This protein binds this small molecule.
Small molecule (SMILES): CC(=O)N[C@H]1[C@H](O[C@H]2[C@H](O)[C@@H](NC(C)=O)CO[C@@H]2CO)O[C@H](CO)[C@@H](O)[C@@H]1O

Sequence of chain 1.C:
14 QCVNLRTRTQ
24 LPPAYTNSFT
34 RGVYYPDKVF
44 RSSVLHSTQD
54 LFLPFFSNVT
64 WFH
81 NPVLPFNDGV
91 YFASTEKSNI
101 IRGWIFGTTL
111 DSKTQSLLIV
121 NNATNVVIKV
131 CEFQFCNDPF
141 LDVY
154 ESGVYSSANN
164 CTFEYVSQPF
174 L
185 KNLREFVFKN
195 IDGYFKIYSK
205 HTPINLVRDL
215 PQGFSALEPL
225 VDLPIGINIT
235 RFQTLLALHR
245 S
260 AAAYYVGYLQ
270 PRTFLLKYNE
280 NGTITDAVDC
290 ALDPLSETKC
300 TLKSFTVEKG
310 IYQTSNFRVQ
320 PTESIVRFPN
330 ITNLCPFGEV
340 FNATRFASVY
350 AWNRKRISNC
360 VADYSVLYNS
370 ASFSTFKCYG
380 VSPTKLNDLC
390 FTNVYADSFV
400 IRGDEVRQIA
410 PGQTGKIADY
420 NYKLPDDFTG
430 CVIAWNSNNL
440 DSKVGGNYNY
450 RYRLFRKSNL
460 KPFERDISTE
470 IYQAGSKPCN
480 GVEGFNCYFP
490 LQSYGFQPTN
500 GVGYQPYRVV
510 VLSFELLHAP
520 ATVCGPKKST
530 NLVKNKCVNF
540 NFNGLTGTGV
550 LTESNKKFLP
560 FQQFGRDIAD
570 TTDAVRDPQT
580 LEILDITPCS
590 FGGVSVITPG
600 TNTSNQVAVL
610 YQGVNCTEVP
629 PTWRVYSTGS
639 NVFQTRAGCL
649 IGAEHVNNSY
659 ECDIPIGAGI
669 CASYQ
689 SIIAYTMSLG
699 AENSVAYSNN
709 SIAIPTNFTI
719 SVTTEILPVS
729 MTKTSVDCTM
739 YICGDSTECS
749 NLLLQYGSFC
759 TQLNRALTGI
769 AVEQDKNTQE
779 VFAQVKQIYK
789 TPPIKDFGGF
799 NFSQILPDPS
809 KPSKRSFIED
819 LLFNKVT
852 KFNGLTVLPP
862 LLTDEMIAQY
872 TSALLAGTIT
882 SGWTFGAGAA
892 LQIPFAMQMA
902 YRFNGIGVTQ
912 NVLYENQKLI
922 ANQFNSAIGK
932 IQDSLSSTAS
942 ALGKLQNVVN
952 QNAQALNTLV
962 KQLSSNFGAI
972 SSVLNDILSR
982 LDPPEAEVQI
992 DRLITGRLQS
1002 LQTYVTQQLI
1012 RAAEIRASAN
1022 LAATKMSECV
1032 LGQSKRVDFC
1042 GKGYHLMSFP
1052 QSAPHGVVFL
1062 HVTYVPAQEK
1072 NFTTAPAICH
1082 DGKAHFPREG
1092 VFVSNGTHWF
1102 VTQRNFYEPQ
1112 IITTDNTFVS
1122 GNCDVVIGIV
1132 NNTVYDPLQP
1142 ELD

Binding-site contacts:
Ligand atom C1 contacts residue THR616 of chain 1.C at 3.9 Å.
Ligand atom C7 contacts residue ASN614 of chain 1.C at 3.5 Å.
Ligand atom C3 contacts residue ASN614 of chain 1.C at 3.8 Å.
Ligand atom C5 contacts residue THR616 of chain 1.C at 3.8 Å.
Ligand atom C6 contacts residue THR616 of chain 1.C at 3.6 Å.
Ligand atom C5 contacts residue ASN614 of chain 1.C at 3.6 Å.
Ligand atom O5 contacts residue THR616 of chain 1.C at 3.2 Å.
Ligand atom C4 contacts residue ASN614 of chain 1.C at 4.2 Å.
Ligand atom O7 contacts residue ASN614 of chain 1.C at 3.6 Å.
Ligand atom N2 contacts residue ASN614 of chain 1.C at 2.9 Å (h-bond).
Ligand atom O6 contacts residue THR616 of chain 1.C at 4.4 Å.
Ligand atom C1 contacts residue ASN614 of chain 1.C at 1.4 Å.
Ligand atom O5 contacts residue ASN614 of chain 1.C at 2.3 Å (h-bond).
Ligand atom C2 contacts residue ASN614 of chain 1.C at 2.4 Å.